Binding-site contacts:
Ligand atom O3P contacts residue TRP398 of chain 1.G at 2.7 Å (h-bond).
Ligand atom C4 contacts residue GLY434 of chain 1.G at 3.4 Å.
Ligand atom O6 contacts residue SER435 of chain 1.G at 3.7 Å.
Ligand atom O4P contacts residue THR348 of chain 1.G at 3.6 Å (h-bond).
Ligand atom O2P contacts residue ARG405 of chain 1.G at 2.7 Å (salt-bridge).
Ligand atom O4 contacts residue TYR437 of chain 1.G at 2.8 Å (h-bond).
Ligand atom C5 contacts residue GLY434 of chain 1.G at 3.5 Å.
Ligand atom C6 contacts residue SER353 of chain 1.G at 3.7 Å.
Ligand atom O6P contacts residue SER353 of chain 1.G at 3.7 Å.
Ligand atom O4 contacts residue THR438 of chain 1.G at 3.4 Å (h-bond).
Ligand atom P1 contacts residue ARG405 of chain 1.G at 3.6 Å.
Ligand atom P2 contacts residue THR349 of chain 1.G at 3.8 Å.
Ligand atom P2 contacts residue SER353 of chain 1.G at 3.6 Å.
Ligand atom O5P contacts residue SER353 of chain 1.G at 2.7 Å (h-bond).
Ligand atom O1P contacts residue PRO433 of chain 1.G at 3.6 Å.
Ligand atom O4P contacts residue THR349 of chain 1.G at 3.2 Å (h-bond).
Ligand atom O4P contacts residue SER435 of chain 1.G at 2.9 Å (h-bond).
Ligand atom O6 contacts residue THR348 of chain 1.G at 3.6 Å.
Ligand atom C6 contacts residue THR438 of chain 1.G at 3.3 Å.
Ligand atom O3 contacts residue ARG432 of chain 1.G at 2.7 Å (salt-bridge).
Ligand atom O4 contacts residue GLY434 of chain 1.G at 2.6 Å (h-bond).
Ligand atom O3 contacts residue GLY430 of chain 1.G at 3.0 Å.
Ligand atom O4 contacts residue GLY436 of chain 1.G at 3.6 Å (h-bond).
Ligand atom O4P contacts residue THR350 of chain 1.G at 2.8 Å (h-bond).
Ligand atom C3 contacts residue ARG432 of chain 1.G at 3.4 Å.
Ligand atom O5 contacts residue LEU347 of chain 1.G at 3.8 Å.
Ligand atom O6P contacts residue GLY436 of chain 1.G at 2.8 Å (h-bond).
Ligand atom P2 contacts residue THR348 of chain 1.G at 3.6 Å.
Ligand atom O5P contacts residue THR348 of chain 1.G at 2.6 Å (h-bond).
Ligand atom O1P contacts residue GLY434 of chain 1.G at 2.8 Å (h-bond).
Ligand atom O6 contacts residue THR349 of chain 1.G at 3.2 Å (h-bond).
Ligand atom P2 contacts residue SER435 of chain 1.G at 3.5 Å.
Ligand atom O3P contacts residue ARG405 of chain 1.G at 2.8 Å (salt-bridge).
Ligand atom C6 contacts residue LEU347 of chain 1.G at 3.6 Å (hydrophobic).
Ligand atom O2 contacts residue LEU347 of chain 1.G at 3.6 Å.
Ligand atom O6P contacts residue SER435 of chain 1.G at 3.2 Å (h-bond).
Ligand atom O1 contacts residue GLY434 of chain 1.G at 3.7 Å.
Ligand atom O2 contacts residue GLY430 of chain 1.G at 3.2 Å (h-bond).
Ligand atom C3 contacts residue GLY434 of chain 1.G at 3.5 Å.
Ligand atom O2 contacts residue THR429 of chain 1.G at 3.8 Å.

Sequence of chain 1.G:
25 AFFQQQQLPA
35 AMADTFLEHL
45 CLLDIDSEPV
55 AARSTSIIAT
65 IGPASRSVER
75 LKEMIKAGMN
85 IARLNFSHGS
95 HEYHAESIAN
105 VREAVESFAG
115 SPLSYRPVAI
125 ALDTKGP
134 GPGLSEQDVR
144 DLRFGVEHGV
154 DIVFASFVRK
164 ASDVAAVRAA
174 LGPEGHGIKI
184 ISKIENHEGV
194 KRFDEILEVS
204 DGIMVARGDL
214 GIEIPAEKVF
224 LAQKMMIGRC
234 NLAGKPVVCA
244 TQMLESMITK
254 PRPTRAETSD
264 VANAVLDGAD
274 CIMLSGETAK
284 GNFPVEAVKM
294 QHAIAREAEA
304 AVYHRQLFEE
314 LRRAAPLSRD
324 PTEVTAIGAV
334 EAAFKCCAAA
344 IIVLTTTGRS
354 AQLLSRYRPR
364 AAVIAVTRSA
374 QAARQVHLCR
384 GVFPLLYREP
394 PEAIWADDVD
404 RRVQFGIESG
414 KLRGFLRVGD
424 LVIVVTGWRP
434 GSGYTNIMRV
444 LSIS

The small molecule below binds the protein below.
Small molecule (SMILES): O=P(O)(O)OC[C@H]1O[C@](O)(COP(=O)(O)O)[C@@H](O)[C@@H]1O